Sequence of chain 1.A:
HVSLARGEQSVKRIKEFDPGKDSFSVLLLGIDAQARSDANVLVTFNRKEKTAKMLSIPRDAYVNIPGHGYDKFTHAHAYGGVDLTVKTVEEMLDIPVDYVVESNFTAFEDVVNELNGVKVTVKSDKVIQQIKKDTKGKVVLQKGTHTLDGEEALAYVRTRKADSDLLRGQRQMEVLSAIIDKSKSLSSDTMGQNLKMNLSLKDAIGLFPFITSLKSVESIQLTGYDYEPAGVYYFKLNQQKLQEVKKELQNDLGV

Binding-site contacts:
Ligand atom C23 contacts residue ARG175 of chain 1.A at 3.7 Å.
Ligand atom O61 contacts residue ASP53 of chain 1.A at 3.3 Å (salt-bridge).
Ligand atom O27 contacts residue ARG183 of chain 1.A at 3.5 Å (salt-bridge).
Ligand atom O62 contacts residue ASP53 of chain 1.A at 3.3 Å (salt-bridge).
Ligand atom C36 contacts residue PHE120 of chain 1.A at 3.4 Å (hydrophobic).
Ligand atom C60 contacts residue GLN187 of chain 1.A at 3.1 Å.
Ligand atom O26 contacts residue ARG175 of chain 1.A at 3.0 Å (salt-bridge).
Ligand atom O30 contacts residue ARG173 of chain 1.A at 2.8 Å (salt-bridge).
Ligand atom O62 contacts residue ARG74 of chain 1.A at 3.0 Å (salt-bridge).
Ligand atom P28 contacts residue MG1 of chain 1.C at 3.2 Å.
Ligand atom C31 contacts residue ASP53 of chain 1.A at 3.6 Å.
Ligand atom C35 contacts residue PHE120 of chain 1.A at 3.6 Å (hydrophobic).
Ligand atom C46 contacts residue SER118 of chain 1.A at 3.5 Å.
Ligand atom C34 contacts residue ASP53 of chain 1.A at 3.7 Å.
Ligand atom C40 contacts residue PHE123 of chain 1.A at 3.6 Å (hydrophobic).
Ligand atom C54 contacts residue PHE60 of chain 1.A at 3.6 Å (hydrophobic).
Ligand atom O22 contacts residue ARG175 of chain 1.A at 3.3 Å (salt-bridge).
Ligand atom C32 contacts residue ASP53 of chain 1.A at 3.6 Å.
Ligand atom C32 contacts residue ARG173 of chain 1.A at 3.6 Å.
Ligand atom O61 contacts residue ASP38 of chain 1.A at 3.2 Å (salt-bridge).
Ligand atom C66 contacts residue ARG173 of chain 1.A at 3.5 Å.
Ligand atom O26 contacts residue ARG74 of chain 1.A at 3.3 Å (salt-bridge).
Ligand atom O61 contacts residue MG1 of chain 1.C at 2.0 Å.
Ligand atom O29 contacts residue ARG173 of chain 1.A at 2.9 Å (salt-bridge).
Ligand atom C58 contacts residue GLN187 of chain 1.A at 3.1 Å.
Ligand atom P25 contacts residue ARG183 of chain 1.A at 3.6 Å.
Ligand atom C60 contacts residue VAL172 of chain 1.A at 3.4 Å (hydrophobic).
Ligand atom P25 contacts residue MG1 of chain 1.C at 3.4 Å.
Ligand atom C59 contacts residue SER118 of chain 1.A at 3.4 Å.
Ligand atom O67 contacts residue LYS176 of chain 1.A at 3.5 Å.
Ligand atom O26 contacts residue ARG183 of chain 1.A at 2.7 Å (salt-bridge).
Ligand atom C31 contacts residue ASP38 of chain 1.A at 3.5 Å.
Ligand atom C31 contacts residue ARG173 of chain 1.A at 3.6 Å.
Ligand atom C33 contacts residue ASP53 of chain 1.A at 3.4 Å.
Ligand atom O27 contacts residue MG1 of chain 1.C at 3.4 Å.
Ligand atom O30 contacts residue PHE120 of chain 1.A at 3.5 Å.
Ligand atom C31 contacts residue PHE120 of chain 1.A at 3.5 Å (hydrophobic).
Ligand atom C59 contacts residue ASN119 of chain 1.A at 3.2 Å.
Ligand atom C57 contacts residue LEU35 of chain 1.A at 3.7 Å (hydrophobic).
Ligand atom O62 contacts residue MG1 of chain 1.C at 2.2 Å.

This small molecule binds to this protein.
Small molecule (SMILES): CC(=O)N[C@@H]1[C@H](O[C@H]2[C@H](O)[C@@H](NC(C)=O)[C@@H](OP(=O)(O)OP(=O)(O)OC/C=C(/C)CC/C=C(/C)CC/C=C(/C)CC/C=C(\C)CC/C=C(\C)CCC=C(C)C)O[C@@H]2CO)O[C@H](CO)[C@@H](O)[C@@H]1O